Binding-site contacts:
Ligand atom C4 contacts residue ASN442 of chain 1.A at 4.1 Å.
Ligand atom N2 contacts residue ASN442 of chain 1.A at 2.9 Å (h-bond).
Ligand atom C6 contacts residue PRO427 of chain 1.A at 4.1 Å (hydrophobic).
Ligand atom O5 contacts residue ASN442 of chain 1.A at 2.2 Å (h-bond).
Ligand atom C5 contacts residue PHE433 of chain 1.A at 4.0 Å (hydrophobic).
Ligand atom O6 contacts residue GLY446 of chain 1.A at 2.8 Å (h-bond).
Ligand atom C1 contacts residue ASN442 of chain 1.A at 1.4 Å.
Ligand atom O5 contacts residue PHE433 of chain 1.A at 4.2 Å.
Ligand atom C6 contacts residue GLY446 of chain 1.A at 3.8 Å.
Ligand atom C1 contacts residue PHE433 of chain 1.A at 4.2 Å (hydrophobic).
Ligand atom C7 contacts residue ASN442 of chain 1.A at 3.4 Å.
Ligand atom O5 contacts residue GLY446 of chain 1.A at 4.3 Å.
Ligand atom C5 contacts residue ASN442 of chain 1.A at 3.5 Å.
Ligand atom C8 contacts residue ASN442 of chain 1.A at 4.5 Å.
Ligand atom O7 contacts residue ASN442 of chain 1.A at 3.5 Å (h-bond).
Ligand atom C3 contacts residue ASN442 of chain 1.A at 3.7 Å.
Ligand atom C2 contacts residue ASN442 of chain 1.A at 2.4 Å.

The small molecule below binds the protein below.
Small molecule (SMILES): CC(=O)N[C@@H]1[C@@H](O)[C@H](O)[C@@H](CO)O[C@H]1O

Sequence of chain 1.A:
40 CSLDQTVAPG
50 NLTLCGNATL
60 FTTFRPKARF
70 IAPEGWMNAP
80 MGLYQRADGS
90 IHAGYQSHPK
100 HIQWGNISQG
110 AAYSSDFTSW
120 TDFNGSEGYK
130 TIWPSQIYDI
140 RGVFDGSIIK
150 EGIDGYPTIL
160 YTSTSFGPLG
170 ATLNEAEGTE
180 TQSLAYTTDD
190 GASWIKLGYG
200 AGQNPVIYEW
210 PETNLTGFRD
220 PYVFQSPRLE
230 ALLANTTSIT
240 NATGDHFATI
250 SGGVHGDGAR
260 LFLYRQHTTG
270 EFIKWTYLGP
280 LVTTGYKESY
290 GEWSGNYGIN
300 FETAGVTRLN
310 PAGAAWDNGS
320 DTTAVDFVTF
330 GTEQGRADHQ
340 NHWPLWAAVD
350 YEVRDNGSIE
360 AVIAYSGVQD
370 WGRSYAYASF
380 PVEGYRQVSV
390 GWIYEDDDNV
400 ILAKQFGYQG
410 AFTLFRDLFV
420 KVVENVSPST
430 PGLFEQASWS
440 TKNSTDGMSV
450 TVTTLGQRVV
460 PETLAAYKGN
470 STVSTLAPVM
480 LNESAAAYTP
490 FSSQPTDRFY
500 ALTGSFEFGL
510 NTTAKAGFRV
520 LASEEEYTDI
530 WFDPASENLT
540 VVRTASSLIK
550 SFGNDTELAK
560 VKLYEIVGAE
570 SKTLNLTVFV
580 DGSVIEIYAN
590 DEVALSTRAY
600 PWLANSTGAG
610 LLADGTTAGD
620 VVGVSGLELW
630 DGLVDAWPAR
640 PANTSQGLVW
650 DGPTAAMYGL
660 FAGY